Sequence of chain 1.B:
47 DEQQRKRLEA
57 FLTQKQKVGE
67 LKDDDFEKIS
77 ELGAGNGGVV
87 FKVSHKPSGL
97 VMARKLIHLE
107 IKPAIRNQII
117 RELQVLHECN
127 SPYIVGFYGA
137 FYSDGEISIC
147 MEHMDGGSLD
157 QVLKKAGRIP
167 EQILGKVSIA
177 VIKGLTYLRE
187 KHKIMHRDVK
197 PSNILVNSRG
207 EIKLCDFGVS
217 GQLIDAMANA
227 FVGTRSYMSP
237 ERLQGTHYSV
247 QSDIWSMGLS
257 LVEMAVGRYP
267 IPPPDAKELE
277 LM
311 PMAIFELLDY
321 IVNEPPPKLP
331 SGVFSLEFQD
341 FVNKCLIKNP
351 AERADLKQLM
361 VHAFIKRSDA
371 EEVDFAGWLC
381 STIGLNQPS

Sequence of chain 1.A:
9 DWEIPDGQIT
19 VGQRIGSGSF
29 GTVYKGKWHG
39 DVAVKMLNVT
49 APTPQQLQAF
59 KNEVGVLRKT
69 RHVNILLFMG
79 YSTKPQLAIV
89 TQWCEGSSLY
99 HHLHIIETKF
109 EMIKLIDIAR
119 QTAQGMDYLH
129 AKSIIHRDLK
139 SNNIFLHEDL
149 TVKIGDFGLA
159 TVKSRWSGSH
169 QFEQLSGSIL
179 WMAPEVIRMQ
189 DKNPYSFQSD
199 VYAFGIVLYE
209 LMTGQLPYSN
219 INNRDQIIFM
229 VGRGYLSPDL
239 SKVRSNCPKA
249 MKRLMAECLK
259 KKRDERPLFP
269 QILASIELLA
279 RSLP

A small-molecule ligand and the protein it binds are described below.
Small molecule (SMILES): Nc1ncnc2c1ncn2[C@@H]1O[C@H](CO[P](=O)(O)O[P](=O)(O)NP(=O)(O)O)[C@@H](O)[C@H]1O

Binding-site contacts:
Ligand atom O3' contacts residue GLU106 of chain 1.B at 3.1 Å (salt-bridge).
Ligand atom N9 contacts residue PHE143 of chain 1.A at 3.6 Å.
Ligand atom O2A contacts residue GLY26 of chain 1.A at 3.3 Å (h-bond).
Ligand atom N1 contacts residue CYS92 of chain 1.A at 3.2 Å (h-bond).
Ligand atom C8 contacts residue MG1 of chain 1.D at 3.6 Å.
Ligand atom PA contacts residue LYS43 of chain 1.A at 3.5 Å.
Ligand atom O1B contacts residue MG1 of chain 1.D at 2.4 Å.
Ligand atom O2G contacts residue ASN141 of chain 1.A at 2.6 Å (h-bond).
Ligand atom O3G contacts residue LYS138 of chain 1.A at 3.0 Å (salt-bridge).
Ligand atom O5' contacts residue VAL31 of chain 1.A at 3.7 Å.
Ligand atom O1B contacts residue ASP154 of chain 1.A at 3.5 Å (salt-bridge).
Ligand atom C2 contacts residue TRP91 of chain 1.A at 3.4 Å (hydrophobic).
Ligand atom O2A contacts residue LYS43 of chain 1.A at 3.0 Å (salt-bridge).
Ligand atom O2B contacts residue ASN140 of chain 1.A at 3.6 Å.
Ligand atom O2A contacts residue SER25 of chain 1.A at 3.7 Å.
Ligand atom N3B contacts residue LYS138 of chain 1.A at 3.3 Å (salt-bridge).
Ligand atom O1A contacts residue LYS43 of chain 1.A at 3.0 Å (salt-bridge).
Ligand atom C4 contacts residue PHE143 of chain 1.A at 3.5 Å (hydrophobic).
Ligand atom N1 contacts residue TRP91 of chain 1.A at 3.5 Å.
Ligand atom N6 contacts residue GLN90 of chain 1.A at 3.0 Å (h-bond).
Ligand atom C6 contacts residue ALA41 of chain 1.A at 3.5 Å (hydrophobic).
Ligand atom O1G contacts residue PHE28 of chain 1.A at 3.6 Å.
Ligand atom O1G contacts residue LYS43 of chain 1.A at 3.6 Å.
Ligand atom C5' contacts residue GLY24 of chain 1.A at 3.7 Å.
Ligand atom O4' contacts residue ILE23 of chain 1.A at 3.6 Å.
Ligand atom O3A contacts residue GLY26 of chain 1.A at 3.2 Å.
Ligand atom O1A contacts residue MG1 of chain 1.D at 2.6 Å.
Ligand atom O2A contacts residue VAL31 of chain 1.A at 3.4 Å.
Ligand atom O2G contacts residue ASP154 of chain 1.A at 2.3 Å (salt-bridge).
Ligand atom C5 contacts residue PHE143 of chain 1.A at 3.7 Å (hydrophobic).
Ligand atom PG contacts residue SER27 of chain 1.A at 3.7 Å.
Ligand atom O1B contacts residue ASN141 of chain 1.A at 2.8 Å (h-bond).
Ligand atom O2G contacts residue MG1 of chain 1.D at 3.2 Å.
Ligand atom PG contacts residue LYS138 of chain 1.A at 3.7 Å.
Ligand atom O1G contacts residue GLY26 of chain 1.A at 3.3 Å.
Ligand atom N6 contacts residue ALA41 of chain 1.A at 3.2 Å.
Ligand atom O1G contacts residue SER27 of chain 1.A at 2.6 Å (h-bond).
Ligand atom O1A contacts residue ASP154 of chain 1.A at 2.8 Å (salt-bridge).
Ligand atom O3G contacts residue SER27 of chain 1.A at 3.1 Å (h-bond).
Ligand atom O3G contacts residue ASN141 of chain 1.A at 3.5 Å (h-bond).